Binding-site contacts:
Ligand atom NAC contacts residue ASN90 of chain 1.A at 2.9 Å (h-bond).
Ligand atom CAI contacts residue ASN90 of chain 1.A at 4.0 Å.
Ligand atom CAO contacts residue LEU42 of chain 1.A at 4.0 Å (hydrophobic).
Ligand atom CAH contacts residue ILE44 of chain 1.A at 4.0 Å (hydrophobic).
Ligand atom O contacts residue TYR47 of chain 1.A at 3.8 Å.
Ligand atom CAU contacts residue EDO1 of chain 1.E at 3.7 Å.
Ligand atom CAM contacts residue LEU42 of chain 1.A at 3.6 Å (hydrophobic).
Ligand atom CAY contacts residue VAL96 of chain 1.A at 3.6 Å (hydrophobic).
Ligand atom CAY contacts residue ARG95 of chain 1.A at 3.7 Å.
Ligand atom CAT contacts residue LEU31 of chain 1.A at 4.0 Å (hydrophobic).
Ligand atom C contacts residue VAL96 of chain 1.A at 3.8 Å (hydrophobic).
Ligand atom CBA contacts residue PRO32 of chain 1.A at 3.8 Å (hydrophobic).
Ligand atom O contacts residue TYR89 of chain 1.A at 4.1 Å.
Ligand atom NAN contacts residue LEU42 of chain 1.A at 3.6 Å.
Ligand atom N contacts residue VAL96 of chain 1.A at 4.0 Å.
Ligand atom CAL contacts residue LEU42 of chain 1.A at 3.6 Å (hydrophobic).
Ligand atom CAI contacts residue ILE44 of chain 1.A at 3.9 Å (hydrophobic).
Ligand atom CAK contacts residue LEU42 of chain 1.A at 3.9 Å (hydrophobic).
Ligand atom N contacts residue PRO32 of chain 1.A at 3.8 Å.
Ligand atom CAH contacts residue VAL96 of chain 1.A at 3.8 Å (hydrophobic).
Ligand atom O contacts residue ASN90 of chain 1.A at 2.8 Å (h-bond).
Ligand atom O contacts residue VAL96 of chain 1.A at 3.8 Å.
Ligand atom CAV contacts residue PRO32 of chain 1.A at 4.0 Å (hydrophobic).
Ligand atom NAC contacts residue VAL96 of chain 1.A at 3.9 Å.
Ligand atom OBB contacts residue LEU42 of chain 1.A at 4.1 Å.
Ligand atom CAZ contacts residue VAL96 of chain 1.A at 3.6 Å (hydrophobic).
Ligand atom CAV contacts residue ARG95 of chain 1.A at 3.8 Å.
Ligand atom CA contacts residue VAL37 of chain 1.A at 3.8 Å (hydrophobic).
Ligand atom CAH contacts residue ASN90 of chain 1.A at 3.9 Å.
Ligand atom CB contacts residue PRO32 of chain 1.A at 3.5 Å (hydrophobic).
Ligand atom CBA contacts residue PHE99 of chain 1.A at 3.8 Å (hydrophobic).
Ligand atom CAZ contacts residue ARG95 of chain 1.A at 3.5 Å.
Ligand atom OBB contacts residue PRO32 of chain 1.A at 3.2 Å (h-bond).
Ligand atom CAT contacts residue EDO1 of chain 1.E at 3.4 Å.
Ligand atom C contacts residue ASN90 of chain 1.A at 3.6 Å.
Ligand atom CAG contacts residue VAL96 of chain 1.A at 3.8 Å (hydrophobic).
Ligand atom CAZ contacts residue PRO32 of chain 1.A at 3.9 Å (hydrophobic).
Ligand atom CAG contacts residue LEU42 of chain 1.A at 4.1 Å (hydrophobic).
Ligand atom CB contacts residue VAL37 of chain 1.A at 3.6 Å (hydrophobic).
Ligand atom CBA contacts residue ARG95 of chain 1.A at 3.6 Å.

Sequence of chain 1.A:
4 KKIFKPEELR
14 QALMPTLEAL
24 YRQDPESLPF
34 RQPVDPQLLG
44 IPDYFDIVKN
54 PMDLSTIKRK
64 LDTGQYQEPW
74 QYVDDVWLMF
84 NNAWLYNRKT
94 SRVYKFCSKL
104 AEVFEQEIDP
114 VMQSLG

A small-molecule ligand and the protein it binds are described below.
Small molecule (SMILES): C[C@H]1Nc2c(cccc2C(=O)NCCCN2CCCc3ccccc32)NC1=O